Binding-site contacts:
Ligand atom N2 contacts residue ASN269 of chain 1.E at 3.0 Å (h-bond).
Ligand atom O5 contacts residue ASN269 of chain 1.E at 2.3 Å (h-bond).
Ligand atom C7 contacts residue ASN269 of chain 1.E at 3.6 Å.
Ligand atom O6 contacts residue ILE290 of chain 1.E at 3.4 Å.
Ligand atom C4 contacts residue ASN269 of chain 1.E at 4.3 Å.
Ligand atom O5 contacts residue ILE290 of chain 1.E at 4.0 Å.
Ligand atom C3 contacts residue ASN269 of chain 1.E at 3.9 Å.
Ligand atom C5 contacts residue ASN269 of chain 1.E at 3.5 Å.
Ligand atom C8 contacts residue GLN404 of chain 1.E at 2.4 Å.
Ligand atom O6 contacts residue ASN269 of chain 1.E at 4.4 Å.
Ligand atom O7 contacts residue ASN269 of chain 1.E at 4.1 Å.
Ligand atom C2 contacts residue ASN269 of chain 1.E at 2.7 Å.
Ligand atom C7 contacts residue GLN404 of chain 1.E at 3.8 Å.
Ligand atom C1 contacts residue ASN269 of chain 1.E at 1.5 Å.
Ligand atom C1 contacts residue ILE290 of chain 1.E at 4.2 Å (hydrophobic).

A small-molecule ligand and the protein it binds are described below.
Small molecule (SMILES): CC(=O)N[C@H]1[C@H](O[C@H]2[C@H](O)[C@@H](NC(C)=O)CO[C@@H]2CO)O[C@H](CO)[C@@H](O)[C@@H]1O

Sequence of chain 1.E:
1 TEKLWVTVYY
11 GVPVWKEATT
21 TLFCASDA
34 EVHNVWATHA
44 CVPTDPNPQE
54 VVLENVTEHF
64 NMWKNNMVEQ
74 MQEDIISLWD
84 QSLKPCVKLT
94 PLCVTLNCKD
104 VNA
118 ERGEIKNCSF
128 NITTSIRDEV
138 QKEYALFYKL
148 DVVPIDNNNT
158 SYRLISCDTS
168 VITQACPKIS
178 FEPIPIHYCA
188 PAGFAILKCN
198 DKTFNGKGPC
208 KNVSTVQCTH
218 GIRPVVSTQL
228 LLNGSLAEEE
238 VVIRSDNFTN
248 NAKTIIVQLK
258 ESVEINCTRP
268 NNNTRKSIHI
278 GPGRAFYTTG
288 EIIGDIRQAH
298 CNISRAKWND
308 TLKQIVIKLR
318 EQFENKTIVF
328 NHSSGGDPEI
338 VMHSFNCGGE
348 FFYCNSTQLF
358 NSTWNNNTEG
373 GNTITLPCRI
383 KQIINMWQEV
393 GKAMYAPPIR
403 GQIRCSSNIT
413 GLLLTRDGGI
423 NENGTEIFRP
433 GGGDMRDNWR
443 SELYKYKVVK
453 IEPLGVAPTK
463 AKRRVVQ